This protein binds this small molecule.
Small molecule (SMILES): CC(=O)N[C@H]1[C@H](O[C@H]2[C@H](O)[C@@H](NC(C)=O)CO[C@@H]2CO)O[C@H](CO)[C@@H](O[C@@H]2O[C@H](CO[C@H]3O[C@H](CO)[C@@H](O)[C@H](O)[C@@H]3O)[C@@H](O)[C@H](O[C@H]3O[C@H](CO)[C@@H](O)[C@H](O)[C@@H]3O)[C@@H]2O)[C@@H]1O

Binding-site contacts:
Ligand atom O3 contacts residue SER236 of chain 1.C at 3.9 Å.
Ligand atom O6 contacts residue ARG217 of chain 1.C at 3.2 Å (salt-bridge).
Ligand atom O7 contacts residue ARG221 of chain 1.C at 3.9 Å.
Ligand atom O7 contacts residue ARG217 of chain 1.C at 3.2 Å (salt-bridge).
Ligand atom C7 contacts residue ARG217 of chain 1.C at 3.8 Å.
Ligand atom O5 contacts residue ASN28 of chain 1.F at 3.7 Å.
Ligand atom C6 contacts residue SER220 of chain 1.C at 3.6 Å.
Ligand atom C3 contacts residue ASN174 of chain 1.C at 3.8 Å.
Ligand atom O6 contacts residue ASN28 of chain 1.F at 4.0 Å.
Ligand atom C8 contacts residue SER101 of chain 1.F at 3.6 Å.
Ligand atom N2 contacts residue ASN174 of chain 1.C at 3.0 Å (h-bond).
Ligand atom N2 contacts residue SER236 of chain 1.C at 3.1 Å (h-bond).
Ligand atom N2 contacts residue TYR29 of chain 1.F at 3.8 Å.
Ligand atom C7 contacts residue SER236 of chain 1.C at 4.0 Å.
Ligand atom O3 contacts residue ARG217 of chain 1.C at 3.1 Å (salt-bridge).
Ligand atom C2 contacts residue ASN174 of chain 1.C at 2.5 Å.
Ligand atom O7 contacts residue VAL219 of chain 1.C at 3.9 Å.
Ligand atom O3 contacts residue ASP111 of chain 1.F at 3.9 Å.
Ligand atom C3 contacts residue SER236 of chain 1.C at 3.5 Å.
Ligand atom C5 contacts residue ASN174 of chain 1.C at 3.6 Å.
Ligand atom O5 contacts residue ASN174 of chain 1.C at 2.3 Å (h-bond).
Ligand atom C1 contacts residue ASN174 of chain 1.C at 1.4 Å.
Ligand atom O5 contacts residue ARG221 of chain 1.C at 4.0 Å.
Ligand atom O7 contacts residue ARG238 of chain 1.C at 3.2 Å (salt-bridge).
Ligand atom C8 contacts residue ASP111 of chain 1.F at 3.9 Å.
Ligand atom C7 contacts residue ASN174 of chain 1.C at 3.7 Å.
Ligand atom C2 contacts residue SER236 of chain 1.C at 3.8 Å.
Ligand atom O7 contacts residue ASN174 of chain 1.C at 3.9 Å.
Ligand atom C6 contacts residue TYR29 of chain 1.F at 4.0 Å (hydrophobic).
Ligand atom N2 contacts residue ASP111 of chain 1.F at 3.8 Å.
Ligand atom C8 contacts residue PHE237 of chain 1.C at 4.0 Å (hydrophobic).
Ligand atom C7 contacts residue ARG238 of chain 1.C at 3.7 Å.
Ligand atom O2 contacts residue THR108 of chain 1.F at 4.0 Å.
Ligand atom O5 contacts residue VAL219 of chain 1.C at 3.6 Å.
Ligand atom C8 contacts residue SER236 of chain 1.C at 4.0 Å.
Ligand atom C8 contacts residue ARG221 of chain 1.C at 3.8 Å.
Ligand atom N2 contacts residue ARG221 of chain 1.C at 3.9 Å.
Ligand atom C7 contacts residue ARG221 of chain 1.C at 3.6 Å.
Ligand atom O3 contacts residue ARG221 of chain 1.C at 3.1 Å (salt-bridge).
Ligand atom C8 contacts residue ARG238 of chain 1.C at 3.3 Å.

Sequence of chain 1.C:
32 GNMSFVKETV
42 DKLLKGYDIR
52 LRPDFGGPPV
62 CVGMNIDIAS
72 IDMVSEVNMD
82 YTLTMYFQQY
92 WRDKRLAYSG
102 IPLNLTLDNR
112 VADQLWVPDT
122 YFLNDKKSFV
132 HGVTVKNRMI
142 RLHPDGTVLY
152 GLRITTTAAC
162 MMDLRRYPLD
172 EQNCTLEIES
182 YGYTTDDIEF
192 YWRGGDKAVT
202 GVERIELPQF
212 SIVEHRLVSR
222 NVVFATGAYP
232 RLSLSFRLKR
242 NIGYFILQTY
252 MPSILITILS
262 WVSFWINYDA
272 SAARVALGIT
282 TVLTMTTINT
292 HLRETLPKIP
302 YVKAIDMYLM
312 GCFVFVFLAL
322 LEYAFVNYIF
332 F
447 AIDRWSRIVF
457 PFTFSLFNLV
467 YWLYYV

Sequence of chain 1.F:
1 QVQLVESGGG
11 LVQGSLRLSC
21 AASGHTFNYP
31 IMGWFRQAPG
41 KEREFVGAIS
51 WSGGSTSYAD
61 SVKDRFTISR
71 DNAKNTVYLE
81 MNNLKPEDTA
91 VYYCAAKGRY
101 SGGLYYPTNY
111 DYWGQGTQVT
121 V